Binding-site contacts:
Ligand atom C5 contacts residue LEU11 of chain 1.B at 3.5 Å (hydrophobic).
Ligand atom C6 contacts residue VAL2 of chain 1.D at 4.2 Å (hydrophobic).
Ligand atom C4 contacts residue LEU11 of chain 1.B at 3.8 Å (hydrophobic).
Ligand atom O1 contacts residue CYS6 of chain 1.A at 2.4 Å (h-bond).
Ligand atom O1 contacts residue LEU11 of chain 1.B at 4.4 Å.
Ligand atom C7 contacts residue LEU17 of chain 2.B at 3.7 Å (hydrophobic).
Ligand atom C1 contacts residue CYS6 of chain 1.A at 3.1 Å (hydrophobic).
Ligand atom C6 contacts residue CYS6 of chain 1.A at 3.0 Å (hydrophobic).
Ligand atom C4 contacts residue HIS5 of chain 1.D at 3.9 Å.
Ligand atom C1 contacts residue CYS11 of chain 1.A at 4.0 Å (hydrophobic).
Ligand atom C3 contacts residue LEU11 of chain 1.B at 4.0 Å (hydrophobic).
Ligand atom O1 contacts residue CYS11 of chain 1.A at 3.0 Å (h-bond).
Ligand atom C7 contacts residue ALA14 of chain 1.B at 3.8 Å (hydrophobic).
Ligand atom C7 contacts residue HIS5 of chain 1.D at 3.5 Å.
Ligand atom C2 contacts residue LEU16 of chain 1.A at 4.4 Å (hydrophobic).
Ligand atom C1 contacts residue LEU11 of chain 1.B at 3.7 Å (hydrophobic).
Ligand atom C5 contacts residue HIS10 of chain 1.B at 4.4 Å.
Ligand atom C6 contacts residue CYS7 of chain 1.B at 3.8 Å (hydrophobic).
Ligand atom C4 contacts residue HIS10 of chain 1.B at 4.2 Å.
Ligand atom O1 contacts residue ILE10 of chain 1.A at 3.5 Å.
Ligand atom C2 contacts residue CYS11 of chain 1.A at 4.1 Å (hydrophobic).
Ligand atom C7 contacts residue LEU16 of chain 1.A at 3.9 Å (hydrophobic).
Ligand atom C5 contacts residue CYS6 of chain 1.A at 4.4 Å (hydrophobic).
Ligand atom C5 contacts residue CYS7 of chain 1.B at 3.9 Å (hydrophobic).
Ligand atom C5 contacts residue HIS5 of chain 1.D at 4.5 Å.
Ligand atom C3 contacts residue HIS5 of chain 1.D at 3.9 Å.
Ligand atom C2 contacts residue LEU11 of chain 1.B at 4.0 Å (hydrophobic).
Ligand atom C2 contacts residue CYS6 of chain 1.A at 4.5 Å (hydrophobic).
Ligand atom C6 contacts residue LEU11 of chain 1.B at 3.5 Å (hydrophobic).
Ligand atom C5 contacts residue LEU6 of chain 1.D at 4.0 Å (hydrophobic).
Ligand atom O1 contacts residue VAL2 of chain 1.D at 4.4 Å.
Ligand atom O1 contacts residue SER9 of chain 1.A at 3.9 Å.

Sequence of chain 1.B:
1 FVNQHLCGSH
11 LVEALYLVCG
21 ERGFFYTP

Sequence of chain 2.B:
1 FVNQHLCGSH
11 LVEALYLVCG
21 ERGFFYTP

Sequence of chain 1.D:
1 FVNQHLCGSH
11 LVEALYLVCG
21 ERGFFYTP

Sequence of chain 1.A:
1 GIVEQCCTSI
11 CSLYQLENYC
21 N

The small molecule below binds the protein below.
Small molecule (SMILES): Cc1cccc(O)c1